Binding-site contacts:
Ligand atom O9 contacts residue GLU222 of chain 1.A at 2.6 Å (salt-bridge).
Ligand atom C19 contacts residue ARG60 of chain 1.A at 3.8 Å.
Ligand atom O9 contacts residue GLY218 of chain 1.A at 3.7 Å.
Ligand atom O2 contacts residue GLU39 of chain 1.A at 3.5 Å (salt-bridge).
Ligand atom C3 contacts residue GLY40 of chain 1.A at 4.0 Å.
Ligand atom C15 contacts residue GLU222 of chain 1.A at 3.9 Å.
Ligand atom O8 contacts residue MET11 of chain 1.A at 4.0 Å.
Ligand atom N1 contacts residue LEU264 of chain 1.A at 3.5 Å.
Ligand atom C9 contacts residue TRP217 of chain 1.A at 3.3 Å (hydrophobic).
Ligand atom N1 contacts residue GLY218 of chain 1.A at 3.6 Å.
Ligand atom N1 contacts residue TRP217 of chain 1.A at 3.8 Å.
Ligand atom C12 contacts residue MET242 of chain 1.A at 3.8 Å (hydrophobic).
Ligand atom N4 contacts residue VAL247 of chain 1.A at 4.0 Å.
Ligand atom C1 contacts residue GLU39 of chain 1.A at 3.6 Å.
Ligand atom O contacts residue GLY40 of chain 1.A at 3.5 Å.
Ligand atom C3 contacts residue GLU38 of chain 1.A at 3.5 Å.
Ligand atom O1 contacts residue GLU39 of chain 1.A at 3.6 Å (salt-bridge).
Ligand atom C9 contacts residue LEU264 of chain 1.A at 4.1 Å (hydrophobic).
Ligand atom C14 contacts residue GLU222 of chain 1.A at 3.8 Å.
Ligand atom C9 contacts residue GLY218 of chain 1.A at 3.7 Å.
Ligand atom O7 contacts residue PHE41 of chain 1.A at 3.2 Å.
Ligand atom O12 contacts residue GLY40 of chain 1.A at 2.8 Å (h-bond).
Ligand atom N contacts residue MET242 of chain 1.A at 4.1 Å.
Ligand atom C8 contacts residue GLY40 of chain 1.A at 3.6 Å.
Ligand atom O11 contacts residue ARG60 of chain 1.A at 2.8 Å (salt-bridge).
Ligand atom C8 contacts residue PHE41 of chain 1.A at 4.0 Å (hydrophobic).
Ligand atom C13 contacts residue MET11 of chain 1.A at 3.8 Å (hydrophobic).
Ligand atom C19 contacts residue PHE41 of chain 1.A at 3.8 Å (hydrophobic).
Ligand atom N3 contacts residue LEU244 of chain 1.A at 4.0 Å.
Ligand atom C19 contacts residue GLU38 of chain 1.A at 4.0 Å.
Ligand atom N contacts residue TRP217 of chain 1.A at 3.6 Å.
Ligand atom N4 contacts residue MET242 of chain 1.A at 2.8 Å (h-bond).
Ligand atom O12 contacts residue GLU38 of chain 1.A at 3.0 Å (salt-bridge).
Ligand atom O3 contacts residue GLY40 of chain 1.A at 4.0 Å.
Ligand atom O10 contacts residue GLU222 of chain 1.A at 3.0 Å (salt-bridge).
Ligand atom C10 contacts residue LEU264 of chain 1.A at 4.0 Å (hydrophobic).
Ligand atom O12 contacts residue GLU39 of chain 1.A at 3.4 Å.
Ligand atom N4 contacts residue SER243 of chain 1.A at 3.5 Å.
Ligand atom N4 contacts residue LEU244 of chain 1.A at 3.6 Å (h-bond).
Ligand atom C12 contacts residue VAL247 of chain 1.A at 4.0 Å (hydrophobic).

A protein and the small-molecule ligand that binds it are described below.
Small molecule (SMILES): C[C@H](C[C@@H]1O[C@H]([C@@H](O)CO)[C@@H](O)[C@H](O)[C@@H]1O)OP(=O)(O)OC[C@H]1O[C@@H](n2cnc3c(N)ncnc32)[C@H](O)[C@@H]1O

Sequence of chain 1.A:
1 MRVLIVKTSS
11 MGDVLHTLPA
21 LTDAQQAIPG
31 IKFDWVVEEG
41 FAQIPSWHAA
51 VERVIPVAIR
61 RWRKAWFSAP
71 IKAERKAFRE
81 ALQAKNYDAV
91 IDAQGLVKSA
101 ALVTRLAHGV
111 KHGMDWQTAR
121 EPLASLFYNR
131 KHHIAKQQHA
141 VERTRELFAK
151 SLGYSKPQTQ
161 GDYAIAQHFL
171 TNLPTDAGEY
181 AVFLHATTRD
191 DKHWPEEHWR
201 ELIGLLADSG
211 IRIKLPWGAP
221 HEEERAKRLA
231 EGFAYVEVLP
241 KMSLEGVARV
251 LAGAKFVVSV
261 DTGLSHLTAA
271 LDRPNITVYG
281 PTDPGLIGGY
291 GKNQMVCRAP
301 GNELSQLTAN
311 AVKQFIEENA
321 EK